Binding-site contacts:
Ligand atom O5 contacts residue ASN154 of chain 8.E at 4.0 Å.
Ligand atom O6 contacts residue MET151 of chain 8.E at 3.4 Å.
Ligand atom C1 contacts residue ASN154 of chain 8.E at 3.4 Å.
Ligand atom O7 contacts residue ASN154 of chain 8.E at 2.6 Å (h-bond).
Ligand atom C7 contacts residue THR156 of chain 8.E at 3.9 Å.
Ligand atom C7 contacts residue ASN154 of chain 8.E at 3.3 Å.
Ligand atom N2 contacts residue THR156 of chain 8.E at 3.6 Å (h-bond).
Ligand atom C8 contacts residue THR156 of chain 8.E at 4.0 Å.
Ligand atom C8 contacts residue ASN154 of chain 8.E at 3.6 Å.
Ligand atom C2 contacts residue THR156 of chain 8.E at 4.2 Å.
Ligand atom C6 contacts residue MET151 of chain 8.E at 4.5 Å (hydrophobic).
Ligand atom C1 contacts residue THR156 of chain 8.E at 3.6 Å.
Ligand atom N2 contacts residue ASN154 of chain 8.E at 3.8 Å.
Ligand atom C2 contacts residue ASN154 of chain 8.E at 3.5 Å.

The protein below binds the small molecule below.
Small molecule (SMILES): CC(=O)N[C@H]1[C@H](O[C@H]2[C@H](O)[C@@H](NC(C)=O)CO[C@@H]2CO)O[C@H](CO)[C@@H](O)[C@@H]1O

Sequence of chain 8.E:
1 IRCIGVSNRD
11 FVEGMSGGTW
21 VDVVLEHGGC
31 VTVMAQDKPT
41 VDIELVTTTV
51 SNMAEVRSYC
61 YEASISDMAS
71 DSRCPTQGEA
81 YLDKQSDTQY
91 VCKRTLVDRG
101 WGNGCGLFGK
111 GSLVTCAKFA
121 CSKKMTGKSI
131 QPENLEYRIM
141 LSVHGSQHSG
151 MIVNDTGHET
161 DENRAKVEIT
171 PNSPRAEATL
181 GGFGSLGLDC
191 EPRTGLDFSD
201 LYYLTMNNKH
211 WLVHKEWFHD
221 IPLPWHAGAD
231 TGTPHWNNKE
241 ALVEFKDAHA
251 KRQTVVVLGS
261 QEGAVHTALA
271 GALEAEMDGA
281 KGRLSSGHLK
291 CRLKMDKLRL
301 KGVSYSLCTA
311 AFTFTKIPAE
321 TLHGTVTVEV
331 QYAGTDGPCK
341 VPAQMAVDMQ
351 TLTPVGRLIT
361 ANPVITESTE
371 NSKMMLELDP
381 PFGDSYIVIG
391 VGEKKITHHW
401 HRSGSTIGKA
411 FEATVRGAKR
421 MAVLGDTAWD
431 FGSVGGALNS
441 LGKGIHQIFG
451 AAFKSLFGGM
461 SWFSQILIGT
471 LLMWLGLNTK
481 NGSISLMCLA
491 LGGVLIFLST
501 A